Sequence of chain 1.B:
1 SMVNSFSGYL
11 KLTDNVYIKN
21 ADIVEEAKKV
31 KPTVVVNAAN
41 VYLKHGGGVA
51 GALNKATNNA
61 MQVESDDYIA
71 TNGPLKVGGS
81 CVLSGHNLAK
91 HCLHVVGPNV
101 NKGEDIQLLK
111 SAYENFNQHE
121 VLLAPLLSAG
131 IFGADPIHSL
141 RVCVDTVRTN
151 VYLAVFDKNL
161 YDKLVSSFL

This protein binds this small molecule.
Small molecule (SMILES): N#Cc1ccc(O)cc1F

Binding-site contacts:
Ligand atom CAH contacts residue HIS138 of chain 1.B at 4.3 Å.
Ligand atom CAF contacts residue HIS138 of chain 1.B at 4.1 Å.
Ligand atom CAF contacts residue VAL142 of chain 1.B at 3.7 Å (hydrophobic).
Ligand atom CAB contacts residue ARG141 of chain 1.B at 3.9 Å.
Ligand atom CAC contacts residue THR146 of chain 1.B at 4.3 Å.
Ligand atom NAD contacts residue LYS110 of chain 1.B at 3.1 Å (salt-bridge).
Ligand atom FAG contacts residue LYS110 of chain 1.B at 4.0 Å.
Ligand atom CAC contacts residue ASP145 of chain 1.B at 4.1 Å.
Ligand atom CAB contacts residue VAL142 of chain 1.B at 4.1 Å (hydrophobic).
Ligand atom CAC contacts residue LYS110 of chain 1.B at 3.9 Å.
Ligand atom CAH contacts residue ARG141 of chain 1.B at 4.3 Å.
Ligand atom CAC contacts residue ARG141 of chain 1.B at 4.1 Å.
Ligand atom CAC contacts residue VAL142 of chain 1.B at 4.0 Å (hydrophobic).
Ligand atom CAA contacts residue ARG141 of chain 1.B at 3.3 Å.
Ligand atom NAD contacts residue VAL142 of chain 1.B at 3.8 Å.
Ligand atom FAG contacts residue HIS138 of chain 1.B at 4.3 Å.
Ligand atom NAD contacts residue ASP145 of chain 1.B at 3.4 Å.
Ligand atom NAD contacts residue THR146 of chain 1.B at 3.3 Å (h-bond).
Ligand atom FAG contacts residue VAL142 of chain 1.B at 3.1 Å.
Ligand atom CAE contacts residue ARG141 of chain 1.B at 3.4 Å.
Ligand atom CAI contacts residue HIS138 of chain 1.B at 3.8 Å.